This protein binds this small molecule.
Small molecule (SMILES): CC(=O)N[C@H]1[C@H](O[C@H]2[C@H](O)[C@@H](NC(C)=O)CO[C@@H]2CO)O[C@H](CO)[C@@H](O[C@@H]2O[C@H](CO[C@H]3O[C@H](CO)[C@@H](O)[C@H](O)[C@@H]3O)[C@@H](O)[C@H](O[C@H]3O[C@H](CO)[C@@H](O)[C@H](O)[C@@H]3O)[C@@H]2O)[C@@H]1O

Binding-site contacts:
Ligand atom C1 contacts residue SER168 of chain 1.B at 4.2 Å.
Ligand atom C7 contacts residue ASN142 of chain 1.B at 3.3 Å.
Ligand atom N2 contacts residue ASN142 of chain 1.B at 2.8 Å (h-bond).
Ligand atom O7 contacts residue ASN142 of chain 1.B at 3.4 Å (h-bond).
Ligand atom C5 contacts residue ASN142 of chain 1.B at 3.7 Å.
Ligand atom O5 contacts residue ASN142 of chain 1.B at 2.5 Å (h-bond).
Ligand atom C2 contacts residue ASN142 of chain 1.B at 2.5 Å.
Ligand atom C4 contacts residue ASN142 of chain 1.B at 4.3 Å.
Ligand atom O6 contacts residue ASN142 of chain 1.B at 4.3 Å.
Ligand atom O6 contacts residue THR144 of chain 1.B at 4.1 Å.
Ligand atom C7 contacts residue SER168 of chain 1.B at 4.2 Å.
Ligand atom N2 contacts residue SER168 of chain 1.B at 4.0 Å.
Ligand atom C8 contacts residue ASN142 of chain 1.B at 4.3 Å.
Ligand atom C1 contacts residue ASN142 of chain 1.B at 1.5 Å.
Ligand atom C3 contacts residue ASN142 of chain 1.B at 3.8 Å.
Ligand atom C8 contacts residue SER168 of chain 1.B at 3.9 Å.

Sequence of chain 1.B:
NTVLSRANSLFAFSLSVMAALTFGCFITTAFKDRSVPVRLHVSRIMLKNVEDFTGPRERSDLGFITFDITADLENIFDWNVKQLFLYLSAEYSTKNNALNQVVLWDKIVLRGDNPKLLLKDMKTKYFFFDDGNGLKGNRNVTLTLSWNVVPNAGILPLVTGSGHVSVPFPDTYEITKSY